Binding-site contacts:
Ligand atom C6 contacts residue NAG1 of chain 8.X at 4.3 Å.
Ligand atom C8 contacts residue ARG57 of chain 8.D at 4.2 Å.
Ligand atom O5 contacts residue ASN69 of chain 8.D at 2.8 Å (h-bond).
Ligand atom C3 contacts residue NAG1 of chain 8.X at 3.7 Å.
Ligand atom C7 contacts residue SER70 of chain 8.D at 4.4 Å.
Ligand atom O7 contacts residue ASN69 of chain 8.D at 3.8 Å.
Ligand atom C6 contacts residue ASN69 of chain 8.D at 4.4 Å.
Ligand atom N2 contacts residue VAL31 of chain 8.D at 4.0 Å.
Ligand atom O1 contacts residue VAL31 of chain 8.D at 3.4 Å (h-bond).
Ligand atom C6 contacts residue LEU24 of chain 8.D at 4.5 Å (hydrophobic).
Ligand atom C6 contacts residue MET33 of chain 8.D at 3.5 Å (hydrophobic).
Ligand atom O1 contacts residue MET33 of chain 8.D at 3.9 Å.
Ligand atom C3 contacts residue VAL31 of chain 8.D at 3.0 Å (hydrophobic).
Ligand atom O6 contacts residue NAG1 of chain 8.X at 3.0 Å.
Ligand atom O3 contacts residue VAL31 of chain 8.D at 3.6 Å.
Ligand atom C4 contacts residue NAG1 of chain 8.X at 3.2 Å.
Ligand atom C8 contacts residue ASN69 of chain 8.D at 3.4 Å.
Ligand atom O4 contacts residue NAG1 of chain 8.X at 3.0 Å.
Ligand atom C1 contacts residue ASN69 of chain 8.D at 2.7 Å.
Ligand atom C5 contacts residue VAL31 of chain 8.D at 4.2 Å (hydrophobic).
Ligand atom O1 contacts residue SER70 of chain 8.D at 4.2 Å.
Ligand atom C2 contacts residue ASN69 of chain 8.D at 4.2 Å.
Ligand atom C5 contacts residue NAG1 of chain 8.X at 4.4 Å.
Ligand atom O4 contacts residue VAL31 of chain 8.D at 3.3 Å.
Ligand atom C5 contacts residue ASN69 of chain 8.D at 3.7 Å.
Ligand atom O3 contacts residue NAG1 of chain 8.X at 2.6 Å (h-bond).
Ligand atom C8 contacts residue SER70 of chain 8.D at 3.7 Å.
Ligand atom C7 contacts residue ASN69 of chain 8.D at 3.8 Å.
Ligand atom N2 contacts residue ASN69 of chain 8.D at 4.3 Å.
Ligand atom O5 contacts residue MET33 of chain 8.D at 4.2 Å.
Ligand atom O1 contacts residue ASN69 of chain 8.D at 2.1 Å (h-bond).
Ligand atom C2 contacts residue VAL31 of chain 8.D at 4.0 Å (hydrophobic).
Ligand atom C5 contacts residue MET33 of chain 8.D at 3.7 Å (hydrophobic).
Ligand atom C1 contacts residue VAL31 of chain 8.D at 4.3 Å (hydrophobic).
Ligand atom C4 contacts residue VAL31 of chain 8.D at 3.8 Å (hydrophobic).

Sequence of chain 8.D:
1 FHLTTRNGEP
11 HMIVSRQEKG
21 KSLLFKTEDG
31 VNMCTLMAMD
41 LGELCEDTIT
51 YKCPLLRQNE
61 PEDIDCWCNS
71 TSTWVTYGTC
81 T

This protein binds this small molecule.
Small molecule (SMILES): CC(=O)N[C@@H]1[C@@H](O)[C@H](O)[C@@H](CO)O[C@H]1O